Binding-site contacts:
Ligand atom O12 contacts residue ILE216 of chain 4.A at 3.0 Å.
Ligand atom C09 contacts residue MET200 of chain 4.A at 3.7 Å (hydrophobic).
Ligand atom C17 contacts residue MET162 of chain 4.A at 3.5 Å (hydrophobic).
Ligand atom C03 contacts residue MET200 of chain 4.A at 3.8 Å (hydrophobic).
Ligand atom C15 contacts residue MET104 of chain 4.A at 4.0 Å (hydrophobic).
Ligand atom C05 contacts residue PHE150 of chain 4.A at 3.7 Å (hydrophobic).
Ligand atom C04 contacts residue MET200 of chain 4.A at 4.0 Å (hydrophobic).
Ligand atom O20 contacts residue TYR159 of chain 4.A at 2.7 Å (h-bond).
Ligand atom O21 contacts residue GLY97 of chain 4.A at 3.9 Å.
Ligand atom C03 contacts residue TYR159 of chain 4.A at 3.7 Å (hydrophobic).
Ligand atom O11 contacts residue ILE216 of chain 4.A at 3.9 Å.
Ligand atom C09 contacts residue TYR159 of chain 4.A at 3.4 Å (hydrophobic).
Ligand atom C14 contacts residue ILE203 of chain 4.A at 3.7 Å (hydrophobic).
Ligand atom CL contacts residue LEU219 of chain 4.A at 3.9 Å.
Ligand atom O12 contacts residue TYR159 of chain 4.A at 3.4 Å.
Ligand atom O21 contacts residue NAD1 of chain 4.B at 2.8 Å (h-bond).
Ligand atom C19 contacts residue NAD1 of chain 4.B at 3.1 Å.
Ligand atom C08 contacts residue TYR159 of chain 4.A at 3.4 Å (hydrophobic).
Ligand atom CL contacts residue ILE216 of chain 4.A at 3.8 Å.
Ligand atom C16 contacts residue MET104 of chain 4.A at 4.0 Å (hydrophobic).
Ligand atom C04 contacts residue TYR159 of chain 4.A at 4.0 Å (hydrophobic).
Ligand atom C06 contacts residue TYR159 of chain 4.A at 3.8 Å (hydrophobic).
Ligand atom O11 contacts residue ILE203 of chain 4.A at 3.6 Å.
Ligand atom C18 contacts residue MET162 of chain 4.A at 3.9 Å (hydrophobic).
Ligand atom C15 contacts residue ILE203 of chain 4.A at 3.5 Å (hydrophobic).
Ligand atom O20 contacts residue NAD1 of chain 4.B at 2.8 Å (h-bond).
Ligand atom O01 contacts residue NAD1 of chain 4.B at 3.2 Å.
Ligand atom C05 contacts residue NAD1 of chain 4.B at 3.9 Å.
Ligand atom N10 contacts residue TYR159 of chain 4.A at 3.5 Å.
Ligand atom O11 contacts residue MET104 of chain 4.A at 3.6 Å.
Ligand atom C05 contacts residue MET200 of chain 4.A at 3.6 Å (hydrophobic).
Ligand atom CL contacts residue PHE150 of chain 4.A at 3.6 Å.
Ligand atom O20 contacts residue MET162 of chain 4.A at 3.8 Å.
Ligand atom N10 contacts residue ILE216 of chain 4.A at 3.7 Å.
Ligand atom C19 contacts residue TYR159 of chain 4.A at 3.9 Å (hydrophobic).
Ligand atom C19 contacts residue MET162 of chain 4.A at 3.5 Å (hydrophobic).
Ligand atom O21 contacts residue MET162 of chain 4.A at 3.3 Å.
Ligand atom C04 contacts residue NAD1 of chain 4.B at 3.3 Å.
Ligand atom C06 contacts residue MET200 of chain 4.A at 3.5 Å (hydrophobic).
Ligand atom C08 contacts residue MET200 of chain 4.A at 3.8 Å (hydrophobic).

Sequence of chain 4.A:
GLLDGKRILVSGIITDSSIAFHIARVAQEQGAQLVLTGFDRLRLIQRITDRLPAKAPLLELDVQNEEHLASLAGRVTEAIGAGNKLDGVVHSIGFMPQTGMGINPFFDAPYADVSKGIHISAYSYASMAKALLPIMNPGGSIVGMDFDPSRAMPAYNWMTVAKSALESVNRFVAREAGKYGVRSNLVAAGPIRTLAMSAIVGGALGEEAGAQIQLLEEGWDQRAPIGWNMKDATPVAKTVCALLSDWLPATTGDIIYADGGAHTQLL

A small-molecule ligand and the protein it binds are described below.
Small molecule (SMILES): O=C(O)c1ccccc1C(=O)c1ccc(Cl)c([N+](=O)[O-])c1